This small molecule binds to this protein.
Small molecule (SMILES): CC(=O)N[C@@H]1[C@@H](O)[C@H](O)[C@@H](CO)O[C@H]1O

Sequence of chain 45.E:
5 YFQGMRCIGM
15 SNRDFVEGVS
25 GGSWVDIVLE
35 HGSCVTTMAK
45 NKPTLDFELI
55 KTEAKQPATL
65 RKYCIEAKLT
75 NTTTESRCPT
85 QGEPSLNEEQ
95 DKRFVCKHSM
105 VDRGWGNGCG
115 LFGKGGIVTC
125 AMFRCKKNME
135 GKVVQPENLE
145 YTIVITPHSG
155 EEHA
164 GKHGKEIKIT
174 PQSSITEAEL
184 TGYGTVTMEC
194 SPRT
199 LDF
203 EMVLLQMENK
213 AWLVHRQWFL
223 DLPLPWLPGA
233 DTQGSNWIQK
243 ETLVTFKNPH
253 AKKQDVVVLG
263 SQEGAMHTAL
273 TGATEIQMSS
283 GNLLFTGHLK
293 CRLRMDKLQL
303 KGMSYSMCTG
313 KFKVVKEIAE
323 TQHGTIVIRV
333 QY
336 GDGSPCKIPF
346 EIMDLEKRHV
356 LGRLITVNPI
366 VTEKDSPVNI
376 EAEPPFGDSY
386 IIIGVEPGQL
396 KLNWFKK

Binding-site contacts:
Ligand atom C2 contacts residue NAG1 of chain 45.Z at 4.1 Å.
Ligand atom O6 contacts residue ASN75 of chain 45.E at 3.8 Å.
Ligand atom C8 contacts residue PHE98 of chain 45.E at 3.6 Å (hydrophobic).
Ligand atom C7 contacts residue MET126 of chain 45.E at 3.8 Å (hydrophobic).
Ligand atom N2 contacts residue ASN75 of chain 45.E at 3.0 Å (h-bond).
Ligand atom O4 contacts residue NAG1 of chain 45.Z at 1.6 Å.
Ligand atom C5 contacts residue ASN75 of chain 45.E at 3.2 Å.
Ligand atom O5 contacts residue THR48 of chain 45.F at 4.0 Å.
Ligand atom C5 contacts residue NAG1 of chain 45.Z at 3.7 Å.
Ligand atom C1 contacts residue ASN75 of chain 45.E at 1.3 Å.
Ligand atom O7 contacts residue MET126 of chain 45.E at 3.1 Å.
Ligand atom O6 contacts residue THR48 of chain 45.F at 4.0 Å.
Ligand atom C8 contacts residue MET126 of chain 45.E at 3.7 Å (hydrophobic).
Ligand atom C4 contacts residue ASN75 of chain 45.E at 4.0 Å.
Ligand atom C4 contacts residue NAG1 of chain 45.Z at 2.9 Å.
Ligand atom O7 contacts residue ASN75 of chain 45.E at 3.2 Å (h-bond).
Ligand atom C6 contacts residue THR48 of chain 45.F at 4.4 Å.
Ligand atom C6 contacts residue CYS45 of chain 45.F at 4.4 Å (hydrophobic).
Ligand atom C8 contacts residue ASN75 of chain 45.E at 3.0 Å.
Ligand atom O6 contacts residue CYS45 of chain 45.F at 3.4 Å (h-bond).
Ligand atom O5 contacts residue ASN75 of chain 45.E at 2.1 Å (h-bond).
Ligand atom O6 contacts residue NAG1 of chain 45.Z at 4.1 Å.
Ligand atom O6 contacts residue GLU46 of chain 45.F at 3.8 Å.
Ligand atom C6 contacts residue ASN75 of chain 45.E at 3.8 Å.
Ligand atom O3 contacts residue NAG1 of chain 45.Z at 2.4 Å (h-bond).
Ligand atom C3 contacts residue ASN75 of chain 45.E at 3.5 Å.
Ligand atom C2 contacts residue ASN75 of chain 45.E at 2.6 Å.
Ligand atom C7 contacts residue ASN75 of chain 45.E at 2.8 Å.
Ligand atom C3 contacts residue NAG1 of chain 45.Z at 3.3 Å.
Ligand atom C6 contacts residue NAG1 of chain 45.Z at 3.4 Å.

Sequence of chain 45.F:
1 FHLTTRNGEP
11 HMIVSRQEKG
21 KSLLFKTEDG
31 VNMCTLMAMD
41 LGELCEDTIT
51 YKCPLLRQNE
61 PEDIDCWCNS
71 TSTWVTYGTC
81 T